Sequence of chain 1.A:
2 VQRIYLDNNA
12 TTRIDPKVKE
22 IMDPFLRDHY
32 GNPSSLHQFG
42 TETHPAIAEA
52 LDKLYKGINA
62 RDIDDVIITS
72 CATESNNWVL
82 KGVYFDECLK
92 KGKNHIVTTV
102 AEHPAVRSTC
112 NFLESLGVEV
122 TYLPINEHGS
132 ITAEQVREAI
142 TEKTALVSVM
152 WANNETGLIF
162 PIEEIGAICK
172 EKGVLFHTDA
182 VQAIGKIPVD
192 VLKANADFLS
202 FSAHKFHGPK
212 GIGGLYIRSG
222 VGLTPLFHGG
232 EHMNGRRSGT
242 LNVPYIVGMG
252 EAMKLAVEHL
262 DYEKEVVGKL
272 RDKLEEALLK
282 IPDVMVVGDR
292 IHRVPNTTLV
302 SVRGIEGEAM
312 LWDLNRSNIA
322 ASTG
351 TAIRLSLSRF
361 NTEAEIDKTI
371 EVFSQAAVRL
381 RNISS

Binding-site contacts:
Ligand atom O1P contacts residue CYS72 of chain 2.A at 3.6 Å.
Ligand atom C5A contacts residue HIS104 of chain 2.A at 3.5 Å.
Ligand atom CB contacts residue ASN10 of chain 2.A at 3.0 Å.
Ligand atom OG contacts residue ASN10 of chain 2.A at 3.2 Å (h-bond).
Ligand atom C2A contacts residue ASP180 of chain 2.A at 3.6 Å.
Ligand atom O1P contacts residue HIS205 of chain 2.A at 2.9 Å (h-bond).
Ligand atom C5 contacts residue HIS104 of chain 2.A at 3.3 Å.
Ligand atom C2 contacts residue ASP180 of chain 2.A at 3.7 Å.
Ligand atom O3P contacts residue THR74 of chain 2.A at 2.6 Å (h-bond).
Ligand atom O3 contacts residue VAL182 of chain 2.A at 3.5 Å.
Ligand atom O2P contacts residue THR241 of chain 1.A at 2.7 Å (h-bond).
Ligand atom C3 contacts residue VAL182 of chain 2.A at 3.2 Å (hydrophobic).
Ligand atom C2A contacts residue VAL182 of chain 2.A at 3.7 Å (hydrophobic).
Ligand atom C3 contacts residue LYS206 of chain 2.A at 3.8 Å.
Ligand atom C3 contacts residue HIS104 of chain 2.A at 3.5 Å.
Ligand atom O4P contacts residue ALA73 of chain 2.A at 3.5 Å.
Ligand atom O2P contacts residue GLY240 of chain 1.A at 3.7 Å.
Ligand atom C6 contacts residue ASP180 of chain 2.A at 3.7 Å.
Ligand atom P contacts residue THR74 of chain 2.A at 3.8 Å.
Ligand atom OG contacts residue ALA11 of chain 2.A at 3.8 Å.
Ligand atom N1 contacts residue VAL182 of chain 2.A at 3.7 Å.
Ligand atom CB contacts residue LYS206 of chain 2.A at 3.5 Å.
Ligand atom N contacts residue HIS104 of chain 2.A at 3.3 Å (h-bond).
Ligand atom C4A contacts residue LYS206 of chain 2.A at 3.5 Å.
Ligand atom O3P contacts residue ALA73 of chain 2.A at 3.2 Å (h-bond).
Ligand atom P contacts residue SER203 of chain 2.A at 3.7 Å.
Ligand atom C6 contacts residue HIS104 of chain 2.A at 3.4 Å.
Ligand atom C4 contacts residue HIS104 of chain 2.A at 3.4 Å.
Ligand atom N1 contacts residue ASP180 of chain 2.A at 2.8 Å (salt-bridge).
Ligand atom N1 contacts residue HIS104 of chain 2.A at 3.4 Å.
Ligand atom OG contacts residue ASN155 of chain 2.A at 3.7 Å.
Ligand atom C2 contacts residue HIS104 of chain 2.A at 3.6 Å.
Ligand atom C5A contacts residue THR74 of chain 2.A at 3.7 Å.
Ligand atom O3 contacts residue LYS206 of chain 2.A at 2.7 Å (salt-bridge).
Ligand atom C4 contacts residue VAL182 of chain 2.A at 3.6 Å (hydrophobic).
Ligand atom CB contacts residue ASN155 of chain 2.A at 3.3 Å.
Ligand atom O1P contacts residue SER203 of chain 2.A at 2.5 Å (h-bond).
Ligand atom C2 contacts residue VAL182 of chain 2.A at 3.5 Å (hydrophobic).
Ligand atom O3P contacts residue CYS72 of chain 2.A at 3.2 Å.
Ligand atom O3 contacts residue ASN155 of chain 2.A at 2.8 Å (h-bond).

This protein binds this small molecule.
Small molecule (SMILES): Cc1ncc(COP(=O)(O)O)c(CNc2co[nH]c2=O)c1O

Sequence of chain 2.A:
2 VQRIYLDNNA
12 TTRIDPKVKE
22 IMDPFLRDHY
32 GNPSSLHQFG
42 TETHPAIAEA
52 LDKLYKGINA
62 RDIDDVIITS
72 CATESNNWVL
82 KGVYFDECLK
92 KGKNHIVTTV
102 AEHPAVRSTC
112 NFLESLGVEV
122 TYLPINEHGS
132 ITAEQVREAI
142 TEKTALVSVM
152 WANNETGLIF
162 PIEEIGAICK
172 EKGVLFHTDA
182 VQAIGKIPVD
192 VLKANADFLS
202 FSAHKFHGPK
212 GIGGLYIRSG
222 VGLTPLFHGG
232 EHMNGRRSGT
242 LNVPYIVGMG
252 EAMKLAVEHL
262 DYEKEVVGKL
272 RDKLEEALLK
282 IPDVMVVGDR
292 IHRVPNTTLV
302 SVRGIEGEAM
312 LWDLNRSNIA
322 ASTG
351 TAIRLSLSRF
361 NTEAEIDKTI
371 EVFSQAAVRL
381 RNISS